A protein and the small-molecule ligand that binds it are described below.
Small molecule (SMILES): Nc1ccn([C@@H]2O[C@H](CO[P](=O)(O)O[C@H]3[C@@H](O)[C@H](n4ccc(N)nc4=O)O[C@@H]3CO[P](=O)(O)O[C@H]3[C@@H](O)[C@H](n4cnc5c(N)ncnc54)O[C@@H]3CO[P](=O)(O)O[C@H]3[C@@H](O)[C@H](n4ccc(N)nc4=O)O[C@@H]3CO[P](=O)(O)O[C@H]3[C@@H](O)[C@H](n4ccc(=O)[nH]c4=O)O[C@@H]3CO[P](=O)(O)O[C@H]3[C@@H](O)[C@H](n4cnc5c(N)ncnc54)O[C@@H]3CO[P](=O)(O)O[C@H]3[C@@H](O)[C@H](n4cnc5c(=O)nc(N)[nH]c54)O[C@@H]3CO[P](=O)(O)O[C@H]3[C@@H](O)[C@H](n4cnc5c(=O)nc(N)[nH]c54)O[C@@H]3CO)[C@@H](O)[C@H]2O)c(=O)n1

Binding-site contacts:
Ligand atom C2' contacts residue TYR85 of chain 57.C at 3.4 Å (hydrophobic).
Ligand atom C5' contacts residue SER51 of chain 56.D at 3.5 Å.
Ligand atom N6 contacts residue CYS46 of chain 57.C at 3.4 Å (h-bond).
Ligand atom O3' contacts residue SER51 of chain 56.D at 3.5 Å (h-bond).
Ligand atom N1 contacts residue TYR85 of chain 57.C at 3.6 Å.
Ligand atom OP1 contacts residue ARG49 of chain 56.D at 2.5 Å (salt-bridge).
Ligand atom C6 contacts residue THR45 of chain 57.C at 3.5 Å.
Ligand atom OP2 contacts residue LYS43 of chain 57.C at 3.2 Å (salt-bridge).
Ligand atom C2 contacts residue SER47 of chain 57.C at 3.0 Å.
Ligand atom P contacts residue ARG49 of chain 56.D at 2.9 Å.
Ligand atom O3' contacts residue TYR85 of chain 57.C at 3.6 Å.
Ligand atom O4' contacts residue LYS61 of chain 57.C at 3.1 Å (salt-bridge).
Ligand atom O2 contacts residue ASN87 of chain 57.C at 3.2 Å (h-bond).
Ligand atom OP2 contacts residue ARG49 of chain 56.D at 2.4 Å (salt-bridge).
Ligand atom P contacts residue TYR85 of chain 57.C at 3.5 Å.
Ligand atom OP1 contacts residue SER51 of chain 56.D at 2.7 Å (h-bond).
Ligand atom C5' contacts residue TYR85 of chain 57.C at 3.1 Å (hydrophobic).
Ligand atom N1 contacts residue SER47 of chain 57.C at 2.7 Å (h-bond).
Ligand atom C5 contacts residue TYR85 of chain 57.C at 3.5 Å (hydrophobic).
Ligand atom C4' contacts residue TYR85 of chain 57.C at 3.3 Å (hydrophobic).
Ligand atom OP1 contacts residue ASN55 of chain 56.D at 3.3 Å (h-bond).
Ligand atom P contacts residue SER51 of chain 56.D at 3.4 Å.
Ligand atom C3' contacts residue TYR85 of chain 57.C at 3.3 Å (hydrophobic).
Ligand atom C2' contacts residue GLU63 of chain 57.C at 3.5 Å.
Ligand atom OP2 contacts residue LYS57 of chain 56.D at 3.4 Å.
Ligand atom OP1 contacts residue SER52 of chain 56.D at 3.0 Å.
Ligand atom OP2 contacts residue LYS57 of chain 56.D at 2.7 Å (salt-bridge).
Ligand atom OP2 contacts residue SER51 of chain 56.D at 3.2 Å (h-bond).
Ligand atom N1 contacts residue THR59 of chain 57.C at 3.6 Å.
Ligand atom N6 contacts residue THR59 of chain 57.C at 2.9 Å (h-bond).
Ligand atom OP2 contacts residue ASN55 of chain 56.D at 3.2 Å (h-bond).
Ligand atom C5 contacts residue THR45 of chain 57.C at 3.3 Å.
Ligand atom N7 contacts residue THR45 of chain 57.C at 2.6 Å (h-bond).
Ligand atom C6 contacts residue TYR85 of chain 57.C at 3.5 Å (hydrophobic).
Ligand atom C4 contacts residue TYR85 of chain 57.C at 3.5 Å (hydrophobic).
Ligand atom N6 contacts residue THR45 of chain 57.C at 2.9 Å (h-bond).
Ligand atom O2' contacts residue TYR85 of chain 57.C at 3.5 Å.
Ligand atom OP1 contacts residue SER51 of chain 56.D at 3.3 Å.
Ligand atom O2' contacts residue GLU63 of chain 57.C at 3.0 Å (salt-bridge).
Ligand atom OP2 contacts residue TYR85 of chain 57.C at 2.5 Å (h-bond).

Sequence of chain 57.C:
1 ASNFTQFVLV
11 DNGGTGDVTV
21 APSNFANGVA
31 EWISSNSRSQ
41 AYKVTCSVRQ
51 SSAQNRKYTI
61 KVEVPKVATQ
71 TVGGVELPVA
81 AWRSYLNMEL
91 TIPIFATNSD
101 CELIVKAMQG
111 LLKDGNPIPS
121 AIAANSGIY

Sequence of chain 56.D:
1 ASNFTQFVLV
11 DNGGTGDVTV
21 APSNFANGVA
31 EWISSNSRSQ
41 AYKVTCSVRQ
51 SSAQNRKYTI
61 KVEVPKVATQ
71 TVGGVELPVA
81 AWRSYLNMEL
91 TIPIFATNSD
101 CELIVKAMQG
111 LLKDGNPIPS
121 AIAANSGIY